A protein and the small-molecule ligand that binds it are described below.
Small molecule (SMILES): CCOC(=O)c1ccc(OCCC2CCN(c3ccc(C)nn3)CC2)cc1

Sequence of chain 35.B:
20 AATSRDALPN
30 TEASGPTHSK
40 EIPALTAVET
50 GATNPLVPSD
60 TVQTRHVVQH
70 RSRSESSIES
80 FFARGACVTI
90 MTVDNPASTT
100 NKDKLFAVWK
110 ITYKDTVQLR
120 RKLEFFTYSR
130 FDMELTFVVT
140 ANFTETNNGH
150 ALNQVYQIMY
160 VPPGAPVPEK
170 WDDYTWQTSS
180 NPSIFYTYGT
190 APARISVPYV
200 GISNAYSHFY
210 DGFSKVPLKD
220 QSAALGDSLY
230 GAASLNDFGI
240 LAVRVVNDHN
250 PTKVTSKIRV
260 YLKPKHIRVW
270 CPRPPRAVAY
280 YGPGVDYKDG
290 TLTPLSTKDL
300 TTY

Binding-site contacts:
Ligand atom C10 contacts residue ILE110 of chain 35.B at 3.5 Å (hydrophobic).
Ligand atom C3 contacts residue TYR159 of chain 35.B at 3.6 Å (hydrophobic).
Ligand atom O23 contacts residue PHE237 of chain 35.B at 3.8 Å.
Ligand atom C2 contacts residue ILE194 of chain 35.B at 3.5 Å (hydrophobic).
Ligand atom C8 contacts residue VAL196 of chain 35.B at 3.6 Å (hydrophobic).
Ligand atom C1 contacts residue PRO181 of chain 35.B at 3.7 Å (hydrophobic).
Ligand atom C12 contacts residue PHE237 of chain 35.B at 3.5 Å (hydrophobic).
Ligand atom C11 contacts residue LEU134 of chain 35.B at 3.8 Å (hydrophobic).
Ligand atom C7 contacts residue VAL196 of chain 35.B at 3.6 Å (hydrophobic).
Ligand atom N3 contacts residue ILE194 of chain 35.B at 3.6 Å.
Ligand atom C4 contacts residue VAL196 of chain 35.B at 3.9 Å (hydrophobic).
Ligand atom C17 contacts residue PHE237 of chain 35.B at 3.7 Å (hydrophobic).
Ligand atom O23 contacts residue TYR112 of chain 35.B at 3.5 Å.
Ligand atom C13 contacts residue MET132 of chain 35.B at 3.8 Å (hydrophobic).
Ligand atom C25 contacts residue ASP236 of chain 35.B at 3.5 Å.
Ligand atom C3 contacts residue ALA24 of chain 35.D at 3.5 Å (hydrophobic).
Ligand atom C17 contacts residue TYR112 of chain 35.B at 3.8 Å (hydrophobic).
Ligand atom C25 contacts residue SER206 of chain 35.B at 3.8 Å.
Ligand atom C8 contacts residue VAL199 of chain 35.B at 3.7 Å (hydrophobic).
Ligand atom N3 contacts residue LEU240 of chain 35.B at 3.5 Å.
Ligand atom C11 contacts residue ILE110 of chain 35.B at 3.6 Å (hydrophobic).
Ligand atom N6 contacts residue VAL196 of chain 35.B at 3.9 Å.
Ligand atom C5 contacts residue VAL196 of chain 35.B at 3.8 Å (hydrophobic).
Ligand atom C21 contacts residue PHE237 of chain 35.B at 3.7 Å (hydrophobic).
Ligand atom N3 contacts residue TYR159 of chain 35.B at 3.9 Å.
Ligand atom C4 contacts residue TYR159 of chain 35.B at 3.5 Å (hydrophobic).
Ligand atom C2 contacts residue TYR159 of chain 35.B at 3.5 Å (hydrophobic).
Ligand atom O22 contacts residue TYR205 of chain 35.B at 3.8 Å.
Ligand atom C18 contacts residue TYR112 of chain 35.B at 3.7 Å (hydrophobic).
Ligand atom C21 contacts residue TYR112 of chain 35.B at 3.3 Å (hydrophobic).
Ligand atom C19 contacts residue TYR205 of chain 35.B at 3.7 Å (hydrophobic).
Ligand atom O22 contacts residue TYR112 of chain 35.B at 3.5 Å.
Ligand atom C20 contacts residue TYR205 of chain 35.B at 3.5 Å (hydrophobic).
Ligand atom N4 contacts residue LEU240 of chain 35.B at 3.6 Å.
Ligand atom N4 contacts residue LEU134 of chain 35.B at 3.7 Å.
Ligand atom O14 contacts residue MET132 of chain 35.B at 3.4 Å.
Ligand atom C7 contacts residue TYR159 of chain 35.B at 3.7 Å (hydrophobic).
Ligand atom C10 contacts residue MET132 of chain 35.B at 3.3 Å (hydrophobic).
Ligand atom C18 contacts residue PHE237 of chain 35.B at 3.6 Å (hydrophobic).
Ligand atom C13 contacts residue VAL199 of chain 35.B at 3.7 Å (hydrophobic).

Sequence of chain 35.D:
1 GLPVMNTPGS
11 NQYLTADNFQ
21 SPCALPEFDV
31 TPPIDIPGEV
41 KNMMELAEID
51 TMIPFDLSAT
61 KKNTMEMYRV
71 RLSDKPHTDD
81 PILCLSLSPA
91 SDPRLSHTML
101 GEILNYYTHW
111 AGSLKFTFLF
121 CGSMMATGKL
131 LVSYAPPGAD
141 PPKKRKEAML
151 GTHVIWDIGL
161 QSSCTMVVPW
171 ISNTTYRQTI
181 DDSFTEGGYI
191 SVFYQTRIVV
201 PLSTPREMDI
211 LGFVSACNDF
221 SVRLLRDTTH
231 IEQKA